Binding-site contacts:
Ligand atom P1 contacts residue ARG84 of chain 1.A at 3.6 Å.
Ligand atom F2 contacts residue SO41 of chain 1.K at 3.2 Å.
Ligand atom C3 contacts residue VAL217 of chain 1.A at 3.6 Å (hydrophobic).
Ligand atom O5 contacts residue ASN243 of chain 1.A at 3.0 Å (h-bond).
Ligand atom C9 contacts residue SER33 of chain 1.A at 3.6 Å.
Ligand atom O4 contacts residue SER33 of chain 1.A at 2.9 Å (h-bond).
Ligand atom C10 contacts residue PHE159 of chain 1.B at 3.6 Å (hydrophobic).
Ligand atom C4 contacts residue GLY118 of chain 1.A at 3.5 Å.
Ligand atom O4 contacts residue ASN115 of chain 1.A at 3.3 Å.
Ligand atom C15 contacts residue VAL260 of chain 1.A at 3.5 Å (hydrophobic).
Ligand atom F3 contacts residue SO41 of chain 1.K at 3.5 Å.
Ligand atom O5 contacts residue GLU201 of chain 1.A at 3.5 Å (salt-bridge).
Ligand atom O1 contacts residue PHE159 of chain 1.B at 3.3 Å.
Ligand atom O3 contacts residue ARG84 of chain 1.A at 2.9 Å (salt-bridge).
Ligand atom F4 contacts residue GLY264 of chain 1.A at 3.5 Å.
Ligand atom C19 contacts residue SER33 of chain 1.A at 3.5 Å.
Ligand atom F5 contacts residue VAL260 of chain 1.A at 3.1 Å.
Ligand atom N3 contacts residue GLY118 of chain 1.A at 3.2 Å (h-bond).
Ligand atom O2 contacts residue ASN115 of chain 1.A at 3.4 Å.
Ligand atom O4 contacts residue ALA116 of chain 1.A at 3.1 Å (h-bond).
Ligand atom F4 contacts residue SER33 of chain 1.A at 3.5 Å.
Ligand atom N3 contacts residue ALA117 of chain 1.A at 3.6 Å.
Ligand atom O5 contacts residue GLY118 of chain 1.A at 3.6 Å.
Ligand atom C15 contacts residue SER33 of chain 1.A at 3.5 Å.
Ligand atom C17 contacts residue LEU261 of chain 1.A at 3.4 Å (hydrophobic).
Ligand atom N2 contacts residue MET219 of chain 1.A at 3.3 Å.
Ligand atom N3 contacts residue ASN243 of chain 1.A at 2.9 Å (h-bond).
Ligand atom C4 contacts residue PHE200 of chain 1.A at 3.6 Å (hydrophobic).
Ligand atom P1 contacts residue HIS86 of chain 1.A at 3.4 Å.
Ligand atom O2 contacts residue SER220 of chain 1.A at 2.6 Å (h-bond).
Ligand atom C20 contacts residue SER33 of chain 1.A at 3.4 Å.
Ligand atom F2 contacts residue LEU261 of chain 1.A at 3.3 Å.
Ligand atom O5 contacts residue VAL245 of chain 1.A at 3.6 Å.
Ligand atom N1 contacts residue GLU201 of chain 1.A at 2.6 Å (salt-bridge).
Ligand atom C20 contacts residue HIS86 of chain 1.A at 3.5 Å.
Ligand atom C1 contacts residue GLU201 of chain 1.A at 3.5 Å.
Ligand atom C1 contacts residue PHE200 of chain 1.A at 3.5 Å (hydrophobic).
Ligand atom F4 contacts residue VAL260 of chain 1.A at 2.9 Å.
Ligand atom O3 contacts residue HIS86 of chain 1.A at 2.6 Å (h-bond).
Ligand atom C2 contacts residue GLU201 of chain 1.A at 3.3 Å.

A protein and the small-molecule ligand that binds it are described below.
Small molecule (SMILES): O=c1[nH]cnc2c(Sc3ccc(Oc4c(F)c(F)c(F)c(F)c4F)cc3/C=C/P(=O)(O)O)c[nH]c12

Sequence of chain 1.B:
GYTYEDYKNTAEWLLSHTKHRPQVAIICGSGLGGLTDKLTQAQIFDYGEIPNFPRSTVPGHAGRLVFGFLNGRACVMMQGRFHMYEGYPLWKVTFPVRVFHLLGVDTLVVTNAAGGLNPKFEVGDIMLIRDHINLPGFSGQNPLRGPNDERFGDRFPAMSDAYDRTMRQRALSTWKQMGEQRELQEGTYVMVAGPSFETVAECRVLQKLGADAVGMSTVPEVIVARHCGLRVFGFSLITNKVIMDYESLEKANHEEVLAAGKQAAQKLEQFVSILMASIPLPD

Sequence of chain 1.A:
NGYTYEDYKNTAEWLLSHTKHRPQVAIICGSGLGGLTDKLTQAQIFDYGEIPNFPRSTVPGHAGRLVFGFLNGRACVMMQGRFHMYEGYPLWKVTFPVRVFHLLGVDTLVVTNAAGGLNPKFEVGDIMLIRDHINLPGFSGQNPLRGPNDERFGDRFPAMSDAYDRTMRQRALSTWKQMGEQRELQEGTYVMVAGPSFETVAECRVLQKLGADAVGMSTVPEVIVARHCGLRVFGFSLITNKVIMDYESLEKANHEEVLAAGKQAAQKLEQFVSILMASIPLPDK